This protein binds this small molecule.
Small molecule (SMILES): CC(=O)N[C@@H]1[C@@H](O)[C@H](O)[C@@H](CO)O[C@H]1O

Binding-site contacts:
Ligand atom C5 contacts residue ASN331 of chain 1.C at 3.7 Å.
Ligand atom C8 contacts residue PRO330 of chain 1.C at 3.6 Å (hydrophobic).
Ligand atom N2 contacts residue PRO579 of chain 1.C at 4.3 Å.
Ligand atom C7 contacts residue ASN331 of chain 1.C at 4.1 Å.
Ligand atom O5 contacts residue ASN331 of chain 1.C at 2.4 Å (h-bond).
Ligand atom C1 contacts residue GLN580 of chain 1.C at 4.1 Å.
Ligand atom N2 contacts residue GLN580 of chain 1.C at 4.0 Å.
Ligand atom C1 contacts residue ASN331 of chain 1.C at 1.4 Å.
Ligand atom N2 contacts residue ASN331 of chain 1.C at 3.0 Å (h-bond).
Ligand atom C7 contacts residue PRO579 of chain 1.C at 4.4 Å (hydrophobic).
Ligand atom C3 contacts residue GLN580 of chain 1.C at 3.8 Å.
Ligand atom C8 contacts residue PRO579 of chain 1.C at 3.4 Å (hydrophobic).
Ligand atom C2 contacts residue GLN580 of chain 1.C at 4.3 Å.
Ligand atom C4 contacts residue ASN331 of chain 1.C at 4.3 Å.
Ligand atom C2 contacts residue ASN331 of chain 1.C at 2.5 Å.
Ligand atom C3 contacts residue ASN331 of chain 1.C at 3.9 Å.

Sequence of chain 1.C:
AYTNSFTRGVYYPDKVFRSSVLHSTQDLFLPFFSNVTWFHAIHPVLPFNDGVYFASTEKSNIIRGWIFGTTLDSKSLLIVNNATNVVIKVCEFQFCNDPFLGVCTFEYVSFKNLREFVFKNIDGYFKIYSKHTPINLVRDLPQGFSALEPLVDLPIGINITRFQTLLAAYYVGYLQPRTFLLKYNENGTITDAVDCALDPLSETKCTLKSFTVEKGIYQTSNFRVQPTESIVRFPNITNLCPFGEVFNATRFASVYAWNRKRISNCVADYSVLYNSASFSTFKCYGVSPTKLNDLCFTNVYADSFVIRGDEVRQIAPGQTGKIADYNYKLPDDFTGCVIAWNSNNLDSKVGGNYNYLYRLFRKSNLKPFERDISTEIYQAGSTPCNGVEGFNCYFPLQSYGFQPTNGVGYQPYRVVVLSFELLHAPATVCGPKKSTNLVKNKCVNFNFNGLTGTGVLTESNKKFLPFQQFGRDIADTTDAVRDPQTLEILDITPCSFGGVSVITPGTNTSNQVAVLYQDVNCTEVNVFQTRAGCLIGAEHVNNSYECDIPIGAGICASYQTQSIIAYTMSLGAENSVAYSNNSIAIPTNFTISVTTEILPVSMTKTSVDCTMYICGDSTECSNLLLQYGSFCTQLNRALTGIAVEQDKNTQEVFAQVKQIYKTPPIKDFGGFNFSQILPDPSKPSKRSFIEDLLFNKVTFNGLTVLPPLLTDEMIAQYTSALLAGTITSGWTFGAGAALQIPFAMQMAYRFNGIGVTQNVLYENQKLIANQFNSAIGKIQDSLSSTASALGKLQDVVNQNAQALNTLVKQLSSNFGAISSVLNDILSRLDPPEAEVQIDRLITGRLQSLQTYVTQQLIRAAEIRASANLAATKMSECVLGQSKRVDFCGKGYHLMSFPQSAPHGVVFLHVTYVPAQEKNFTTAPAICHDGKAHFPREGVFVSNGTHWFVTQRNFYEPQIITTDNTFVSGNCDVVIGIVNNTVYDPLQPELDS